A small-molecule ligand and the protein it binds are described below.
Small molecule (SMILES): CC(=O)N[C@@H]1[C@@H](O)[C@H](O)[C@@H](CO)O[C@H]1O

Binding-site contacts:
Ligand atom O5 contacts residue ASN23 of chain 1.C at 2.2 Å (h-bond).
Ligand atom C5 contacts residue ASN23 of chain 1.C at 3.5 Å.
Ligand atom C6 contacts residue ASN23 of chain 1.C at 3.8 Å.
Ligand atom C3 contacts residue ASN23 of chain 1.C at 4.0 Å.
Ligand atom C2 contacts residue ASN23 of chain 1.C at 2.8 Å.
Ligand atom O6 contacts residue LYS311 of chain 1.C at 4.0 Å.
Ligand atom C6 contacts residue LYS311 of chain 1.C at 3.9 Å.
Ligand atom C1 contacts residue ASN23 of chain 1.C at 1.4 Å.
Ligand atom C4 contacts residue ASN23 of chain 1.C at 4.2 Å.
Ligand atom N2 contacts residue ASN23 of chain 1.C at 3.4 Å (h-bond).

Sequence of chain 1.C:
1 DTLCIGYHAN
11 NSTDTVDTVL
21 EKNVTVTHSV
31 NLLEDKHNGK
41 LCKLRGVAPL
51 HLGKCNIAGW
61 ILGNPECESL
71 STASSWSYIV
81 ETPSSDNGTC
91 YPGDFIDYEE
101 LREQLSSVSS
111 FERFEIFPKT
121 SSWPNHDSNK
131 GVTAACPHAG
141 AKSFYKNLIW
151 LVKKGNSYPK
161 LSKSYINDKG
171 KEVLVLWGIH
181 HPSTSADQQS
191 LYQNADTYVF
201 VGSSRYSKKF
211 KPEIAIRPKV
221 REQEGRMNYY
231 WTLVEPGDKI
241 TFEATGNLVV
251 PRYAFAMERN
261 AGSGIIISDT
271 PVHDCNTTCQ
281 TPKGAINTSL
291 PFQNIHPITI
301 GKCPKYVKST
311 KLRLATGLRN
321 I